Sequence of chain 13.B:
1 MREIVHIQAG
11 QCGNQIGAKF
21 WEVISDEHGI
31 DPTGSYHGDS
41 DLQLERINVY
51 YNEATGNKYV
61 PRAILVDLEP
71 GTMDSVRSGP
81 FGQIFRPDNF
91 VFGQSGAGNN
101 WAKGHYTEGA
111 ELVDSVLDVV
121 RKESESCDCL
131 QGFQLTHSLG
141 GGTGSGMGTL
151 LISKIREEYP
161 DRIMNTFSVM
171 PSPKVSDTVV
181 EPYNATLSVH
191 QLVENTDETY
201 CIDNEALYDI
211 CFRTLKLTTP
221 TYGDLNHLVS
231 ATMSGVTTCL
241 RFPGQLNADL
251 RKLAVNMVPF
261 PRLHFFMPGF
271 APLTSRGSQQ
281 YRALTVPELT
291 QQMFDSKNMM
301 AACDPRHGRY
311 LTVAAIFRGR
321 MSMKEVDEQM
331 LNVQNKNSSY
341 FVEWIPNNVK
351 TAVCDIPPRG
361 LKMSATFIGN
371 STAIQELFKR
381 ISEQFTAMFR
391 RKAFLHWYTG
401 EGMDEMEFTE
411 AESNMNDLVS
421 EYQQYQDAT

Binding-site contacts:
Ligand atom O12 contacts residue GLY360 of chain 13.B at 3.4 Å (h-bond).
Ligand atom O07 contacts residue THR274 of chain 13.B at 3.7 Å.
Ligand atom C44 contacts residue LEU361 of chain 13.B at 4.0 Å (hydrophobic).
Ligand atom C07 contacts residue ASP224 of chain 13.B at 3.5 Å.
Ligand atom O13 contacts residue GLY360 of chain 13.B at 3.6 Å (h-bond).
Ligand atom C08 contacts residue HIS227 of chain 13.B at 3.3 Å.
Ligand atom C42 contacts residue VAL23 of chain 13.B at 3.5 Å (hydrophobic).
Ligand atom C31 contacts residue HIS227 of chain 13.B at 3.4 Å.
Ligand atom C05 contacts residue HIS227 of chain 13.B at 3.5 Å.
Ligand atom C06 contacts residue ASP224 of chain 13.B at 3.6 Å.
Ligand atom O13 contacts residue ARG359 of chain 13.B at 3.4 Å (salt-bridge).
Ligand atom C07 contacts residue HIS227 of chain 13.B at 2.7 Å.
Ligand atom C09 contacts residue HIS227 of chain 13.B at 3.9 Å.
Ligand atom C30 contacts residue HIS227 of chain 13.B at 3.1 Å.
Ligand atom C16 contacts residue THR274 of chain 13.B at 3.6 Å.
Ligand atom C16 contacts residue PRO272 of chain 13.B at 4.0 Å (hydrophobic).
Ligand atom C07 contacts residue LEU228 of chain 13.B at 4.0 Å (hydrophobic).
Ligand atom C06 contacts residue HIS227 of chain 13.B at 2.8 Å.
Ligand atom C27 contacts residue GLY360 of chain 13.B at 4.0 Å.
Ligand atom C15 contacts residue PRO272 of chain 13.B at 3.6 Å (hydrophobic).
Ligand atom C39 contacts residue SER234 of chain 13.B at 3.9 Å.
Ligand atom C33 contacts residue ASP26 of chain 13.B at 3.9 Å.
Ligand atom C14 contacts residue LEU215 of chain 13.B at 3.9 Å (hydrophobic).
Ligand atom O06 contacts residue THR274 of chain 13.B at 3.2 Å (h-bond).
Ligand atom C36 contacts residue HIS227 of chain 13.B at 3.3 Å.
Ligand atom C44 contacts residue GLY360 of chain 13.B at 4.0 Å.
Ligand atom O14 contacts residue HIS227 of chain 13.B at 2.2 Å (h-bond).
Ligand atom C14 contacts residue THR274 of chain 13.B at 4.0 Å.
Ligand atom O08 contacts residue ARG276 of chain 13.B at 3.6 Å.
Ligand atom C19 contacts residue THR274 of chain 13.B at 3.3 Å.
Ligand atom O06 contacts residue PRO272 of chain 13.B at 3.8 Å.
Ligand atom C41 contacts residue VAL23 of chain 13.B at 3.2 Å (hydrophobic).
Ligand atom C40 contacts residue SER234 of chain 13.B at 2.9 Å.
Ligand atom C09 contacts residue LEU228 of chain 13.B at 4.1 Å (hydrophobic).
Ligand atom O06 contacts residue LEU273 of chain 13.B at 3.4 Å.
Ligand atom C41 contacts residue SER234 of chain 13.B at 3.6 Å.
Ligand atom C04 contacts residue HIS227 of chain 13.B at 4.0 Å.
Ligand atom O13 contacts residue PRO358 of chain 13.B at 3.5 Å.
Ligand atom O06 contacts residue LEU215 of chain 13.B at 3.6 Å.
Ligand atom C08 contacts residue LEU228 of chain 13.B at 3.3 Å (hydrophobic).

The protein below binds the small molecule below.
Small molecule (SMILES): CC(=O)O[C@H]1C(=O)[C@@]2(C)[C@H]([C@H](OC(=O)c3ccccc3)[C@]3(O)C[C@H](OC(=O)[C@H](O)[C@@H](NC(=O)c4ccccc4)c4ccccc4)C(C)=C1C3(C)C)[C@]1(OC(C)=O)CO[C@@H]1C[C@@H]2O